Binding-site contacts:
Ligand atom O5 contacts residue ASN196 of chain 1.M at 2.1 Å (h-bond).
Ligand atom C2 contacts residue GLU197 of chain 1.M at 4.0 Å.
Ligand atom C1 contacts residue GLU197 of chain 1.M at 3.5 Å.
Ligand atom C5 contacts residue ASN196 of chain 1.M at 3.5 Å.
Ligand atom O7 contacts residue GLU197 of chain 1.M at 2.9 Å.
Ligand atom N2 contacts residue ASN196 of chain 1.M at 3.4 Å (h-bond).
Ligand atom O7 contacts residue ASN196 of chain 1.M at 2.6 Å (h-bond).
Ligand atom C2 contacts residue ASN196 of chain 1.M at 2.7 Å.
Ligand atom C3 contacts residue GLU197 of chain 1.M at 4.2 Å.
Ligand atom N2 contacts residue GLU197 of chain 1.M at 3.6 Å.
Ligand atom C8 contacts residue GLU197 of chain 1.M at 4.1 Å.
Ligand atom C7 contacts residue ASN196 of chain 1.M at 3.3 Å.
Ligand atom O6 contacts residue ASN196 of chain 1.M at 4.0 Å.
Ligand atom C1 contacts residue ASN196 of chain 1.M at 1.4 Å.
Ligand atom C3 contacts residue ASN196 of chain 1.M at 4.0 Å.
Ligand atom C6 contacts residue ASN196 of chain 1.M at 4.4 Å.
Ligand atom C4 contacts residue ASN196 of chain 1.M at 4.2 Å.
Ligand atom C7 contacts residue GLU197 of chain 1.M at 3.2 Å.

Sequence of chain 1.M:
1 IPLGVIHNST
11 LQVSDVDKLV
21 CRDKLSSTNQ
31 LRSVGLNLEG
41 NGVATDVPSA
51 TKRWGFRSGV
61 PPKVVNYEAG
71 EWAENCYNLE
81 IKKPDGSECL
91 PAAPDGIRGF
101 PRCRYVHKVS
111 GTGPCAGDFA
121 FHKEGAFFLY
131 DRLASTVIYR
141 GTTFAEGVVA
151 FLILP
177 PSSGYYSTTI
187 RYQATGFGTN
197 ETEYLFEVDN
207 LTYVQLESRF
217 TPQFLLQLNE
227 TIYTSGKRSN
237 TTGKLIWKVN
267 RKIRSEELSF

The protein below binds the small molecule below.
Small molecule (SMILES): CC(=O)N[C@H]1[C@H](O[C@H]2[C@H](O)[C@@H](NC(C)=O)CO[C@@H]2CO)O[C@H](CO)[C@@H](O)[C@@H]1O